Binding-site contacts:
Ligand atom C6 contacts residue LEU74 of chain 1.H at 3.7 Å (hydrophobic).
Ligand atom O7 contacts residue VAL75 of chain 1.H at 2.9 Å (h-bond).
Ligand atom C5 contacts residue TYR56 of chain 1.E at 3.2 Å (hydrophobic).
Ligand atom C1 contacts residue TYR56 of chain 1.E at 3.9 Å (hydrophobic).
Ligand atom O7 contacts residue LEU74 of chain 1.H at 3.2 Å.
Ligand atom C6 contacts residue VAL75 of chain 1.H at 4.1 Å (hydrophobic).
Ligand atom N10 contacts residue LEU50 of chain 1.E at 3.9 Å.
Ligand atom C6 contacts residue GLU76 of chain 1.H at 3.6 Å.
Ligand atom N4 contacts residue LYS102 of chain 1.H at 3.8 Å.
Ligand atom N8 contacts residue LEU50 of chain 1.E at 4.1 Å.
Ligand atom C9 contacts residue LEU50 of chain 1.E at 3.5 Å (hydrophobic).
Ligand atom C5 contacts residue VAL20 of chain 1.H at 4.0 Å (hydrophobic).
Ligand atom C3 contacts residue TYR56 of chain 1.E at 3.3 Å (hydrophobic).
Ligand atom N10 contacts residue GLU76 of chain 1.H at 3.3 Å (salt-bridge).
Ligand atom C9 contacts residue GLU76 of chain 1.H at 4.0 Å.
Ligand atom N8 contacts residue VAL75 of chain 1.H at 4.2 Å.
Ligand atom N8 contacts residue GLU76 of chain 1.H at 3.0 Å (salt-bridge).
Ligand atom N10 contacts residue ILE7 of chain 1.E at 4.1 Å.
Ligand atom N4 contacts residue VAL20 of chain 1.H at 3.4 Å.
Ligand atom N8 contacts residue LEU74 of chain 1.H at 4.0 Å.
Ligand atom N11 contacts residue LEU50 of chain 1.E at 3.2 Å.
Ligand atom N10 contacts residue VAL54 of chain 1.E at 3.1 Å (h-bond).
Ligand atom O7 contacts residue GLU76 of chain 1.H at 3.3 Å (salt-bridge).
Ligand atom N2 contacts residue LEU50 of chain 1.E at 4.2 Å.
Ligand atom N8 contacts residue TYR56 of chain 1.E at 3.7 Å.
Ligand atom C3 contacts residue VAL20 of chain 1.H at 3.7 Å (hydrophobic).
Ligand atom N11 contacts residue TYR56 of chain 1.E at 3.3 Å (h-bond).
Ligand atom C1 contacts residue GLY57 of chain 1.E at 4.2 Å.
Ligand atom N10 contacts residue SER53 of chain 1.E at 4.0 Å.
Ligand atom N10 contacts residue ASN55 of chain 1.E at 4.1 Å.
Ligand atom C12 contacts residue LEU50 of chain 1.E at 3.6 Å (hydrophobic).
Ligand atom C6 contacts residue TYR56 of chain 1.E at 3.4 Å (hydrophobic).
Ligand atom N11 contacts residue ASN55 of chain 1.E at 3.7 Å.
Ligand atom C1 contacts residue ASN55 of chain 1.E at 3.1 Å.
Ligand atom N2 contacts residue TYR56 of chain 1.E at 3.5 Å.
Ligand atom O7 contacts residue TYR56 of chain 1.E at 4.1 Å.
Ligand atom N4 contacts residue TYR56 of chain 1.E at 3.2 Å (h-bond).
Ligand atom N10 contacts residue TYR56 of chain 1.E at 3.7 Å.
Ligand atom C12 contacts residue TYR56 of chain 1.E at 3.3 Å (hydrophobic).
Ligand atom C9 contacts residue TYR56 of chain 1.E at 3.5 Å (hydrophobic).

Sequence of chain 1.H:
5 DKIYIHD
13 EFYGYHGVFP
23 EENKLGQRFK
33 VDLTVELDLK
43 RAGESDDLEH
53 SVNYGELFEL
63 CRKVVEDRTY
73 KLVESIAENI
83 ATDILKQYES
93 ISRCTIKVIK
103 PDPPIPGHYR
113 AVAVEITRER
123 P

Sequence of chain 1.E:
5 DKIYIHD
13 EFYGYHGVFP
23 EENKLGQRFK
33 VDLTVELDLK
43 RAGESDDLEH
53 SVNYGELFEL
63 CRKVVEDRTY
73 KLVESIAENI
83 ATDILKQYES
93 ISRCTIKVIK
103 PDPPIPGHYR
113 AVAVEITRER

This protein binds this small molecule.
Small molecule (SMILES): Cn1cnc2c(O)nc(N)nc21